Binding-site contacts:
Ligand atom C5 contacts residue ASN717 of chain 1.B at 3.7 Å.
Ligand atom C3 contacts residue LEU922 of chain 1.B at 4.1 Å (hydrophobic).
Ligand atom C6 contacts residue GLN926 of chain 1.B at 4.4 Å.
Ligand atom C4 contacts residue LEU922 of chain 1.B at 4.5 Å (hydrophobic).
Ligand atom C2 contacts residue ASN717 of chain 1.B at 2.5 Å.
Ligand atom C8 contacts residue ASN717 of chain 1.B at 4.5 Å.
Ligand atom C7 contacts residue ASN717 of chain 1.B at 3.3 Å.
Ligand atom C1 contacts residue ASN717 of chain 1.B at 1.4 Å.
Ligand atom C1 contacts residue GLN1071 of chain 1.B at 3.7 Å.
Ligand atom O7 contacts residue ASN717 of chain 1.B at 3.2 Å (h-bond).
Ligand atom O4 contacts residue LEU922 of chain 1.B at 4.5 Å.
Ligand atom N2 contacts residue ASN717 of chain 1.B at 3.0 Å (h-bond).
Ligand atom C5 contacts residue LEU922 of chain 1.B at 4.1 Å (hydrophobic).
Ligand atom C5 contacts residue GLN926 of chain 1.B at 4.5 Å.
Ligand atom C2 contacts residue GLN1071 of chain 1.B at 4.1 Å.
Ligand atom C4 contacts residue ASN717 of chain 1.B at 4.2 Å.
Ligand atom O5 contacts residue ASN717 of chain 1.B at 2.3 Å (h-bond).
Ligand atom C3 contacts residue ASN717 of chain 1.B at 3.8 Å.
Ligand atom C7 contacts residue GLN1071 of chain 1.B at 4.1 Å.
Ligand atom O5 contacts residue GLN1071 of chain 1.B at 3.7 Å.
Ligand atom O7 contacts residue GLN1071 of chain 1.B at 3.0 Å (h-bond).
Ligand atom C1 contacts residue LEU922 of chain 1.B at 4.4 Å (hydrophobic).

Sequence of chain 1.B:
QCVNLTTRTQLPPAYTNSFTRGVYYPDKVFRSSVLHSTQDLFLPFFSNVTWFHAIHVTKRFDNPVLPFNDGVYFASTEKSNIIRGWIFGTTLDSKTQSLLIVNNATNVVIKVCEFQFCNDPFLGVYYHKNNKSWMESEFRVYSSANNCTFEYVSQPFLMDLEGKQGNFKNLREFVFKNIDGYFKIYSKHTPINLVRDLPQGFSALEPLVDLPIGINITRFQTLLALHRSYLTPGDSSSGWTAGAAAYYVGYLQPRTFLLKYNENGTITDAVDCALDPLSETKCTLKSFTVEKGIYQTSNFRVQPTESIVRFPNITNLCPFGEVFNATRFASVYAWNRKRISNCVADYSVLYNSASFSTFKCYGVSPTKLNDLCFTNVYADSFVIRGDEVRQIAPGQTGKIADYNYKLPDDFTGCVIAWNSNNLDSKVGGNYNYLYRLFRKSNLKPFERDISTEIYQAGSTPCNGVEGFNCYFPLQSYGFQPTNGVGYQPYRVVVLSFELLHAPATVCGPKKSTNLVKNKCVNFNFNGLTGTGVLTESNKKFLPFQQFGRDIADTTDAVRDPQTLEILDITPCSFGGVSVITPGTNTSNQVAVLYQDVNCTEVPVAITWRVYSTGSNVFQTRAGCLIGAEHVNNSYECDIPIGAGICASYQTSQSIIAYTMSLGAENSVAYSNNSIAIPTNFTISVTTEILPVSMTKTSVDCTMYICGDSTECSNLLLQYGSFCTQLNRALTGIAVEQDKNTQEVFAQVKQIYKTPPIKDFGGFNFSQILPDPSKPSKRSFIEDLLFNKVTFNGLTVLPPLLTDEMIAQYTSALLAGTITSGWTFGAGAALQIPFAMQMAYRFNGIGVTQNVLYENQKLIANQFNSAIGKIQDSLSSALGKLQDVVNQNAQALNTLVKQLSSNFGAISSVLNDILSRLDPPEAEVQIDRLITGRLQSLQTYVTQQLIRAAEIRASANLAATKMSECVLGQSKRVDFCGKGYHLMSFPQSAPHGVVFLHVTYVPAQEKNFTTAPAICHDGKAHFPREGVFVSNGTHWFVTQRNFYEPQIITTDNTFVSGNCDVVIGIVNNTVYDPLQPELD

The protein below binds the small molecule below.
Small molecule (SMILES): CC(=O)N[C@@H]1[C@@H](O)[C@H](O)[C@@H](CO)O[C@H]1O